This small molecule binds to this protein.
Small molecule (SMILES): [H]/N=C/[C@H](C[C@@H]1CCNC1=O)NC(=O)[C@@H]1[C@@H]2[C@H](CN1C(=O)[C@@H](NC(=O)C(F)(F)F)C(C)(C)C)C2(C)C

Sequence of chain 1.B:
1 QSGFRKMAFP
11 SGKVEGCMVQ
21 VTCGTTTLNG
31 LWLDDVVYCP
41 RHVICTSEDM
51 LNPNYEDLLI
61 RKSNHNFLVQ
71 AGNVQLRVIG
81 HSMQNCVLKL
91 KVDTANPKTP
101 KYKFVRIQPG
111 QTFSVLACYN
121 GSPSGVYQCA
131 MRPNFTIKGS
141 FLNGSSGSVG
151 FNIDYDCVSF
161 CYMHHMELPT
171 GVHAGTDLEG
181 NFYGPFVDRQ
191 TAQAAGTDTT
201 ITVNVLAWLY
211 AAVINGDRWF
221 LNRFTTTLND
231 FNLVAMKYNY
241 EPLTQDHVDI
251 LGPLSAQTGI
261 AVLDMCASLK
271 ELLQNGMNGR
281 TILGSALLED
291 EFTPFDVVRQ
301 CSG

Binding-site contacts:
Ligand atom O3 contacts residue MET166 of chain 1.B at 3.2 Å.
Ligand atom F3 contacts residue MET166 of chain 1.B at 3.2 Å.
Ligand atom N5 contacts residue GLY144 of chain 1.B at 3.7 Å.
Ligand atom C3 contacts residue SER146 of chain 1.B at 1.4 Å.
Ligand atom N2 contacts residue GLU167 of chain 1.B at 3.2 Å (salt-bridge).
Ligand atom N5 contacts residue SER145 of chain 1.B at 3.6 Å (h-bond).
Ligand atom N2 contacts residue PHE141 of chain 1.B at 3.5 Å (h-bond).
Ligand atom F1 contacts residue GLU167 of chain 1.B at 2.7 Å.
Ligand atom F3 contacts residue GLN193 of chain 1.B at 3.4 Å.
Ligand atom C9 contacts residue HIS165 of chain 1.B at 3.4 Å.
Ligand atom O1 contacts residue HIS164 of chain 1.B at 2.6 Å (h-bond).
Ligand atom F1 contacts residue LEU168 of chain 1.B at 3.5 Å.
Ligand atom C19 contacts residue HIS42 of chain 1.B at 3.5 Å.
Ligand atom O4 contacts residue GLN190 of chain 1.B at 3.3 Å.
Ligand atom C7 contacts residue ASN143 of chain 1.B at 3.7 Å.
Ligand atom N1 contacts residue HIS165 of chain 1.B at 2.7 Å (h-bond).
Ligand atom C16 contacts residue GLU167 of chain 1.B at 3.5 Å.
Ligand atom C1 contacts residue HIS165 of chain 1.B at 3.5 Å.
Ligand atom C4 contacts residue SER146 of chain 1.B at 3.0 Å.
Ligand atom F3 contacts residue THR191 of chain 1.B at 3.3 Å.
Ligand atom C22 contacts residue GLU167 of chain 1.B at 3.3 Å.
Ligand atom N1 contacts residue SER146 of chain 1.B at 2.8 Å (h-bond).
Ligand atom C21 contacts residue GLU167 of chain 1.B at 3.5 Å.
Ligand atom O1 contacts residue GLU167 of chain 1.B at 3.6 Å.
Ligand atom C2 contacts residue SER146 of chain 1.B at 2.4 Å.
Ligand atom F2 contacts residue GLU167 of chain 1.B at 3.2 Å.
Ligand atom F1 contacts residue MET166 of chain 1.B at 2.8 Å.
Ligand atom C22 contacts residue MET166 of chain 1.B at 3.4 Å (hydrophobic).
Ligand atom O1 contacts residue PHE141 of chain 1.B at 3.7 Å.
Ligand atom C8 contacts residue HIS164 of chain 1.B at 3.7 Å.
Ligand atom O3 contacts residue GLU167 of chain 1.B at 2.9 Å (salt-bridge).
Ligand atom N1 contacts residue HIS42 of chain 1.B at 3.7 Å.
Ligand atom C6 contacts residue ASN143 of chain 1.B at 3.7 Å.
Ligand atom C2 contacts residue HIS165 of chain 1.B at 3.7 Å.
Ligand atom N4 contacts residue GLU167 of chain 1.B at 2.8 Å (salt-bridge).
Ligand atom C4 contacts residue SER145 of chain 1.B at 3.7 Å.
Ligand atom C10 contacts residue GLN190 of chain 1.B at 3.3 Å.
Ligand atom C8 contacts residue GLU167 of chain 1.B at 3.6 Å.
Ligand atom O1 contacts residue HIS173 of chain 1.B at 3.6 Å.
Ligand atom N5 contacts residue SER146 of chain 1.B at 2.3 Å (h-bond).